This small molecule binds to this protein.
Small molecule (SMILES): O=C(O)C(=O)N(c1ccccc1C(=O)O)c1cccc2ccc(O)cc12

Sequence of chain 1.A:
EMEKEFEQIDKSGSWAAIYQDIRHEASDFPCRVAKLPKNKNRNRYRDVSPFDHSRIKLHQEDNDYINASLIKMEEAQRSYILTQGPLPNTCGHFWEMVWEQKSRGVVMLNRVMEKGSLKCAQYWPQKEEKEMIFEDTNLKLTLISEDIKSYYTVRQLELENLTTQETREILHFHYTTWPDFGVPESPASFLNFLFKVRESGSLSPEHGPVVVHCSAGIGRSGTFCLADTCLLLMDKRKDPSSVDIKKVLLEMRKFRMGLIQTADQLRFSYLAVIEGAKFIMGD

Binding-site contacts:
Ligand atom O23 contacts residue ARG221 of chain 1.A at 3.3 Å (salt-bridge).
Ligand atom C25 contacts residue THR263 of chain 1.A at 3.5 Å.
Ligand atom C6 contacts residue TYR46 of chain 1.A at 3.9 Å (hydrophobic).
Ligand atom C33 contacts residue ARG221 of chain 1.A at 3.4 Å.
Ligand atom C11 contacts residue ALA217 of chain 1.A at 3.4 Å (hydrophobic).
Ligand atom C27 contacts residue GLN266 of chain 1.A at 3.5 Å.
Ligand atom O34 contacts residue ARG221 of chain 1.A at 2.8 Å (salt-bridge).
Ligand atom C11 contacts residue GLN262 of chain 1.A at 3.8 Å.
Ligand atom C12 contacts residue ALA217 of chain 1.A at 3.7 Å (hydrophobic).
Ligand atom C11 contacts residue ILE219 of chain 1.A at 3.7 Å (hydrophobic).
Ligand atom O35 contacts residue ARG221 of chain 1.A at 3.0 Å (salt-bridge).
Ligand atom O22 contacts residue GLY220 of chain 1.A at 2.8 Å (h-bond).
Ligand atom O21 contacts residue ALA217 of chain 1.A at 2.5 Å (h-bond).
Ligand atom C24 contacts residue GLN262 of chain 1.A at 3.5 Å.
Ligand atom O36 contacts residue LYS120 of chain 1.A at 3.2 Å.
Ligand atom C2 contacts residue TYR46 of chain 1.A at 3.2 Å (hydrophobic).
Ligand atom C25 contacts residue GLN262 of chain 1.A at 3.8 Å.
Ligand atom O22 contacts residue GLY218 of chain 1.A at 3.4 Å (h-bond).
Ligand atom O21 contacts residue SER216 of chain 1.A at 3.0 Å (h-bond).
Ligand atom C12 contacts residue ILE219 of chain 1.A at 3.8 Å (hydrophobic).
Ligand atom C3 contacts residue TYR46 of chain 1.A at 4.0 Å (hydrophobic).
Ligand atom O22 contacts residue CYS215 of chain 1.A at 3.4 Å (h-bond).
Ligand atom C12 contacts residue GLN262 of chain 1.A at 3.6 Å.
Ligand atom O21 contacts residue CYS215 of chain 1.A at 3.2 Å (h-bond).
Ligand atom C26 contacts residue GLN266 of chain 1.A at 3.8 Å.
Ligand atom O23 contacts residue GLY220 of chain 1.A at 2.9 Å.
Ligand atom C19 contacts residue GLN266 of chain 1.A at 3.9 Å.
Ligand atom C1 contacts residue TYR46 of chain 1.A at 3.2 Å (hydrophobic).
Ligand atom C20 contacts residue ALA217 of chain 1.A at 3.4 Å (hydrophobic).
Ligand atom O34 contacts residue GLN266 of chain 1.A at 3.8 Å.
Ligand atom C20 contacts residue CYS215 of chain 1.A at 3.4 Å (hydrophobic).
Ligand atom C28 contacts residue GLN266 of chain 1.A at 3.6 Å.
Ligand atom C26 contacts residue THR263 of chain 1.A at 3.5 Å.
Ligand atom C20 contacts residue GLY220 of chain 1.A at 3.8 Å.
Ligand atom O22 contacts residue ILE219 of chain 1.A at 3.1 Å (h-bond).
Ligand atom O21 contacts residue GLY218 of chain 1.A at 3.7 Å.
Ligand atom O22 contacts residue ALA217 of chain 1.A at 3.2 Å.
Ligand atom O34 contacts residue TRP179 of chain 1.A at 3.5 Å (h-bond).
Ligand atom C10 contacts residue ALA217 of chain 1.A at 3.8 Å (hydrophobic).
Ligand atom O23 contacts residue GLN266 of chain 1.A at 3.8 Å.